Binding-site contacts:
Ligand atom CAM contacts residue VAL169 of chain 1.F at 4.4 Å (hydrophobic).
Ligand atom CAU contacts residue SER43 of chain 1.F at 4.2 Å.
Ligand atom OAB contacts residue THR40 of chain 1.F at 4.0 Å.
Ligand atom PAY contacts residue SER43 of chain 1.F at 4.0 Å.
Ligand atom CAL contacts residue TYR63 of chain 1.F at 3.9 Å (hydrophobic).
Ligand atom CAL contacts residue VAL59 of chain 1.F at 4.4 Å (hydrophobic).
Ligand atom CAL contacts residue PHE278 of chain 1.F at 3.9 Å (hydrophobic).
Ligand atom OAH contacts residue SER43 of chain 1.F at 4.0 Å.
Ligand atom CAR contacts residue PRO282 of chain 1.F at 3.8 Å (hydrophobic).
Ligand atom CAN contacts residue PHE278 of chain 1.F at 4.2 Å (hydrophobic).
Ligand atom CAA contacts residue TYR63 of chain 1.F at 3.7 Å (hydrophobic).
Ligand atom PAY contacts residue ARG42 of chain 1.F at 4.3 Å.
Ligand atom OAB contacts residue ARG42 of chain 1.F at 4.4 Å.
Ligand atom CAQ contacts residue PHE44 of chain 1.F at 3.3 Å (hydrophobic).
Ligand atom CAK contacts residue SER43 of chain 1.F at 4.0 Å.
Ligand atom CAN contacts residue TYR63 of chain 1.F at 4.4 Å (hydrophobic).
Ligand atom CAL contacts residue LEU173 of chain 1.F at 4.0 Å (hydrophobic).
Ligand atom OAE contacts residue ARG42 of chain 1.F at 3.0 Å (salt-bridge).
Ligand atom CAP contacts residue LEU201 of chain 1.F at 4.3 Å (hydrophobic).
Ligand atom CAA contacts residue LEU173 of chain 1.F at 4.2 Å (hydrophobic).
Ligand atom CAA contacts residue VAL59 of chain 1.F at 4.5 Å (hydrophobic).
Ligand atom OAF contacts residue SER43 of chain 1.F at 2.5 Å (h-bond).
Ligand atom OAF contacts residue PHE44 of chain 1.F at 4.5 Å.
Ligand atom CAN contacts residue PHE44 of chain 1.F at 4.4 Å (hydrophobic).
Ligand atom OAG contacts residue SER43 of chain 1.F at 3.5 Å (h-bond).
Ligand atom PAZ contacts residue SER43 of chain 1.F at 4.3 Å.
Ligand atom CAM contacts residue TYR63 of chain 1.F at 3.6 Å (hydrophobic).
Ligand atom CAA contacts residue VAL169 of chain 1.F at 4.3 Å (hydrophobic).
Ligand atom CAA contacts residue PHE62 of chain 1.F at 4.4 Å (hydrophobic).
Ligand atom CAA contacts residue LEU66 of chain 1.F at 3.9 Å (hydrophobic).
Ligand atom CAX contacts residue SER43 of chain 1.F at 4.5 Å.
Ligand atom OAF contacts residue ARG42 of chain 1.F at 3.7 Å.
Ligand atom CAS contacts residue PHE44 of chain 1.F at 4.1 Å (hydrophobic).
Ligand atom CAP contacts residue PRO282 of chain 1.F at 4.2 Å (hydrophobic).
Ligand atom CAP contacts residue PHE44 of chain 1.F at 4.3 Å (hydrophobic).
Ligand atom CAR contacts residue PHE44 of chain 1.F at 3.7 Å (hydrophobic).
Ligand atom CAQ contacts residue PRO282 of chain 1.F at 4.2 Å (hydrophobic).
Ligand atom OAH contacts residue ARG42 of chain 1.F at 4.3 Å.
Ligand atom OAF contacts residue SER41 of chain 1.F at 4.3 Å.

A protein and the small-molecule ligand that binds it are described below.
Small molecule (SMILES): CCCCCCCCCC[n+]1ccn(CC(O)(P(=O)([O-])O)P(=O)(O)O)c1

Sequence of chain 1.F:
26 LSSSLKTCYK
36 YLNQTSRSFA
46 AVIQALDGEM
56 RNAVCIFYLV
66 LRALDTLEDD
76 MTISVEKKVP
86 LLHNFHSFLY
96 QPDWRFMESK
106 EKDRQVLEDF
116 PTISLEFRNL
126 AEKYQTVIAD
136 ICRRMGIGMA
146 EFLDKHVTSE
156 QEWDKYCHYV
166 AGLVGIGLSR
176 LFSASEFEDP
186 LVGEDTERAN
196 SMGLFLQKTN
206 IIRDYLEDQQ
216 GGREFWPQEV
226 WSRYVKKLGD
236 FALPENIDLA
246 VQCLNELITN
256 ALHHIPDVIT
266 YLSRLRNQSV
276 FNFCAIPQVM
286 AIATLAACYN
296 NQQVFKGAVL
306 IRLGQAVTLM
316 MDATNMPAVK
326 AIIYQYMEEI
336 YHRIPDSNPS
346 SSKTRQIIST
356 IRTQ